Sequence of chain 2.A:
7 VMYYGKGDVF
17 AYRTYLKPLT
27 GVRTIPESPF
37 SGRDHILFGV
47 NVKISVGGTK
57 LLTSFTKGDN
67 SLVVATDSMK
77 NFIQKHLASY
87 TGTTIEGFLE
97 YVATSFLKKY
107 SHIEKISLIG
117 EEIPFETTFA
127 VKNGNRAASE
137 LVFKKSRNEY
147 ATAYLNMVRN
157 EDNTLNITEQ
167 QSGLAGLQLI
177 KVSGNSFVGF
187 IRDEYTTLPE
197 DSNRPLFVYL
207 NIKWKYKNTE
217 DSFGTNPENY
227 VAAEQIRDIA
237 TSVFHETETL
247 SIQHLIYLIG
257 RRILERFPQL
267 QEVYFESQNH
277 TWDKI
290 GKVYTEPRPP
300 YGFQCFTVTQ

Sequence of chain 2.B:
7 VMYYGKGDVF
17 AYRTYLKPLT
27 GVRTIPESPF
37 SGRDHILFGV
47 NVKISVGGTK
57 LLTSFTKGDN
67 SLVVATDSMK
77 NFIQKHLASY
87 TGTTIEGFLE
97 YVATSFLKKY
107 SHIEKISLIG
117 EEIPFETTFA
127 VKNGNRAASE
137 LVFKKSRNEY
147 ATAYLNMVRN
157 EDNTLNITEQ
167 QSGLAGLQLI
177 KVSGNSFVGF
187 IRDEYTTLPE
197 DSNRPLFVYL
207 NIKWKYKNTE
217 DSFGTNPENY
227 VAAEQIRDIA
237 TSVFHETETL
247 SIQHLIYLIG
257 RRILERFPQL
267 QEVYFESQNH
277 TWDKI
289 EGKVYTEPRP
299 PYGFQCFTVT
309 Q

Binding-site contacts:
Ligand atom C6 contacts residue GLN249 of chain 2.B at 3.6 Å.
Ligand atom C2 contacts residue GLN249 of chain 2.B at 3.7 Å.
Ligand atom N7 contacts residue OXY1 of chain 2.F at 3.5 Å (h-bond).
Ligand atom N8 contacts residue PHE183 of chain 2.B at 3.6 Å.
Ligand atom N1 contacts residue GLN249 of chain 2.B at 2.9 Å (h-bond).
Ligand atom O2 contacts residue GLN249 of chain 2.B at 3.6 Å (h-bond).
Ligand atom N7 contacts residue THR72 of chain 2.A at 2.9 Å (h-bond).
Ligand atom C4 contacts residue PHE183 of chain 2.B at 3.4 Å (hydrophobic).
Ligand atom C2 contacts residue ARG200 of chain 2.B at 3.5 Å.
Ligand atom N7 contacts residue ALA71 of chain 2.A at 3.5 Å.
Ligand atom O2 contacts residue ILE248 of chain 2.B at 2.8 Å (h-bond).
Ligand atom N8 contacts residue ASP73 of chain 2.A at 3.7 Å.
Ligand atom N3 contacts residue ASN275 of chain 2.B at 3.5 Å (h-bond).
Ligand atom O6 contacts residue VAL69 of chain 2.A at 3.8 Å.
Ligand atom O6 contacts residue GLN249 of chain 2.B at 2.9 Å (h-bond).
Ligand atom N9 contacts residue PHE183 of chain 2.B at 3.5 Å.
Ligand atom C2 contacts residue OXY1 of chain 2.F at 3.5 Å.
Ligand atom N8 contacts residue OXY1 of chain 2.F at 3.7 Å.
Ligand atom N8 contacts residue LEU194 of chain 2.B at 3.8 Å.
Ligand atom N1 contacts residue PHE183 of chain 2.B at 3.7 Å.
Ligand atom O6 contacts residue TYR10 of chain 2.A at 3.8 Å.
Ligand atom C4 contacts residue OXY1 of chain 2.F at 3.3 Å.
Ligand atom O2 contacts residue ARG200 of chain 2.B at 2.8 Å (salt-bridge).
Ligand atom C6 contacts residue PHE183 of chain 2.B at 3.5 Å (hydrophobic).
Ligand atom N3 contacts residue PHE183 of chain 2.B at 3.8 Å.
Ligand atom N8 contacts residue ALA71 of chain 2.A at 3.8 Å.
Ligand atom N9 contacts residue OXY1 of chain 2.F at 3.6 Å.
Ligand atom C6 contacts residue OXY1 of chain 2.F at 3.3 Å.
Ligand atom O2 contacts residue SER247 of chain 2.B at 3.3 Å.
Ligand atom C5 contacts residue OXY1 of chain 2.F at 3.2 Å.
Ligand atom N1 contacts residue GLN303 of chain 2.B at 3.8 Å.
Ligand atom C2 contacts residue PHE183 of chain 2.B at 3.8 Å (hydrophobic).
Ligand atom C5 contacts residue PHE183 of chain 2.B at 3.4 Å (hydrophobic).
Ligand atom N1 contacts residue OXY1 of chain 2.F at 3.5 Å (h-bond).
Ligand atom N8 contacts residue THR72 of chain 2.A at 3.3 Å (h-bond).
Ligand atom N3 contacts residue OXY1 of chain 2.F at 3.5 Å (h-bond).
Ligand atom N7 contacts residue PHE183 of chain 2.B at 3.6 Å.
Ligand atom C5 contacts residue THR72 of chain 2.A at 3.8 Å.
Ligand atom O6 contacts residue THR72 of chain 2.A at 3.6 Å.
Ligand atom N3 contacts residue ARG200 of chain 2.B at 3.2 Å (salt-bridge).

The protein below binds the small molecule below.
Small molecule (SMILES): O=c1[nH]c(=O)c2nn[nH]c2[nH]1